A protein and the small-molecule ligand that binds it are described below.
Small molecule (SMILES): NC(N)=NC(=O)c1nc(Cl)c(N2CCCCCC2)nc1N

Binding-site contacts:
Ligand atom N7 contacts residue ASP192 of chain 1.A at 2.7 Å (salt-bridge).
Ligand atom C4 contacts residue CYS194 of chain 1.A at 3.8 Å (hydrophobic).
Ligand atom N3 contacts residue VAL216 of chain 1.A at 3.7 Å.
Ligand atom O1 contacts residue SER193 of chain 1.A at 2.9 Å (h-bond).
Ligand atom C11 contacts residue SO41 of chain 1.C at 3.1 Å.
Ligand atom N7 contacts residue GLY221 of chain 1.A at 3.0 Å (h-bond).
Ligand atom C9 contacts residue TYR94 of chain 1.A at 3.2 Å (hydrophobic).
Ligand atom C1 contacts residue GLN195 of chain 1.A at 3.5 Å.
Ligand atom N2 contacts residue CYS222 of chain 1.A at 3.7 Å.
Ligand atom C5 contacts residue TRP218 of chain 1.A at 3.8 Å (hydrophobic).
Ligand atom C10 contacts residue HIS46 of chain 1.A at 3.6 Å.
Ligand atom N5 contacts residue GLY219 of chain 1.A at 3.6 Å.
Ligand atom N1 contacts residue SER198 of chain 1.A at 3.7 Å.
Ligand atom N7 contacts residue SER193 of chain 1.A at 3.8 Å.
Ligand atom N2 contacts residue GLN195 of chain 1.A at 3.6 Å.
Ligand atom C12 contacts residue SER193 of chain 1.A at 3.3 Å.
Ligand atom N6 contacts residue SER193 of chain 1.A at 2.8 Å (h-bond).
Ligand atom N3 contacts residue SER198 of chain 1.A at 3.2 Å (h-bond).
Ligand atom C2 contacts residue GLN195 of chain 1.A at 3.7 Å.
Ligand atom C5 contacts residue GLY219 of chain 1.A at 3.7 Å.
Ligand atom C8 contacts residue TYR94 of chain 1.A at 3.6 Å (hydrophobic).
Ligand atom C11 contacts residue GLN195 of chain 1.A at 3.8 Å.
Ligand atom N2 contacts residue GLY221 of chain 1.A at 3.8 Å.
Ligand atom N3 contacts residue TRP218 of chain 1.A at 3.4 Å.
Ligand atom C4 contacts residue GLY219 of chain 1.A at 3.9 Å.
Ligand atom N5 contacts residue SER193 of chain 1.A at 3.5 Å (h-bond).
Ligand atom N3 contacts residue SER217 of chain 1.A at 3.4 Å (h-bond).
Ligand atom C12 contacts residue GLY221 of chain 1.A at 3.5 Å.
Ligand atom N1 contacts residue SO41 of chain 1.C at 3.9 Å.
Ligand atom N5 contacts residue GLY221 of chain 1.A at 3.2 Å (h-bond).
Ligand atom N7 contacts residue CYS222 of chain 1.A at 3.7 Å.
Ligand atom N4 contacts residue GLN195 of chain 1.A at 3.8 Å.
Ligand atom C10 contacts residue SO41 of chain 1.C at 3.4 Å.
Ligand atom C10 contacts residue TYR94 of chain 1.A at 3.9 Å (hydrophobic).
Ligand atom C12 contacts residue ASP192 of chain 1.A at 3.5 Å.
Ligand atom N6 contacts residue GLY229 of chain 1.A at 3.2 Å.
Ligand atom N6 contacts residue ASP192 of chain 1.A at 3.0 Å (salt-bridge).
Ligand atom C5 contacts residue SER193 of chain 1.A at 3.8 Å.
Ligand atom C12 contacts residue GLY219 of chain 1.A at 3.8 Å.
Ligand atom C3 contacts residue TRP218 of chain 1.A at 3.8 Å (hydrophobic).

Sequence of chain 1.A:
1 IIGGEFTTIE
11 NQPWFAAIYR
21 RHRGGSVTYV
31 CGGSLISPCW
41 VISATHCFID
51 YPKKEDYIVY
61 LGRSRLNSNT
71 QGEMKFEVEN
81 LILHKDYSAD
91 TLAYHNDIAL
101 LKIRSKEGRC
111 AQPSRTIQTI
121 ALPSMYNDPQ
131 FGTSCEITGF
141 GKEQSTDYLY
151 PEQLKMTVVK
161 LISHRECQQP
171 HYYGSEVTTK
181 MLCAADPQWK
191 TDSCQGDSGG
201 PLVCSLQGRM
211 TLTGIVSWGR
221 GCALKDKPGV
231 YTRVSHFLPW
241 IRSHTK